Binding-site contacts:
Ligand atom O6 contacts residue ALA157 of chain 2.A at 4.3 Å.
Ligand atom O6 contacts residue ASN123 of chain 2.A at 4.0 Å.
Ligand atom O6 contacts residue VAL137 of chain 2.A at 4.5 Å.
Ligand atom N2 contacts residue ASN123 of chain 2.A at 3.1 Å (h-bond).
Ligand atom O6 contacts residue GLN268 of chain 2.A at 2.7 Å (h-bond).
Ligand atom C5 contacts residue GLN268 of chain 2.A at 4.0 Å.
Ligand atom C4 contacts residue ASN123 of chain 2.A at 4.1 Å.
Ligand atom C1 contacts residue ASN123 of chain 2.A at 1.5 Å.
Ligand atom C3 contacts residue ASN123 of chain 2.A at 3.8 Å.
Ligand atom C6 contacts residue GLN268 of chain 2.A at 3.1 Å.
Ligand atom O5 contacts residue ASN123 of chain 2.A at 2.3 Å (h-bond).
Ligand atom C7 contacts residue ASN123 of chain 2.A at 4.1 Å.
Ligand atom C2 contacts residue ASN123 of chain 2.A at 2.8 Å.
Ligand atom C6 contacts residue ALA127 of chain 2.A at 4.3 Å (hydrophobic).
Ligand atom O5 contacts residue GLN268 of chain 2.A at 3.8 Å.
Ligand atom C6 contacts residue VAL137 of chain 2.A at 4.2 Å (hydrophobic).
Ligand atom O7 contacts residue LYS269 of chain 2.A at 4.2 Å.
Ligand atom O7 contacts residue ASN123 of chain 2.A at 4.3 Å.
Ligand atom C5 contacts residue ASN123 of chain 2.A at 3.1 Å.
Ligand atom C6 contacts residue ASN123 of chain 2.A at 4.2 Å.

Sequence of chain 2.A:
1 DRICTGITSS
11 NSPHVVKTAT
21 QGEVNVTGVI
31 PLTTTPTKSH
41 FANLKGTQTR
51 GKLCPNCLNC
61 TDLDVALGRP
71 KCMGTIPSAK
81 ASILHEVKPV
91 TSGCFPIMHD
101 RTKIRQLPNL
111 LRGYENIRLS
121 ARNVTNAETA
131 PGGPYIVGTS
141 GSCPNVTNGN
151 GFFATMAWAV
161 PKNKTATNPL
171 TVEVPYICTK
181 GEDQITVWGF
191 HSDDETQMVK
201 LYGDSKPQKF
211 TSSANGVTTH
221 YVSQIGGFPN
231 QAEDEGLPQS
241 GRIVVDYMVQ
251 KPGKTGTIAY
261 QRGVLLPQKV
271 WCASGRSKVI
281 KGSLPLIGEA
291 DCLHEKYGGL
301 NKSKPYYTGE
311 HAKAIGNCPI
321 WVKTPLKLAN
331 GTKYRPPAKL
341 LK

This protein binds this small molecule.
Small molecule (SMILES): CC(=O)N[C@@H]1[C@@H](O)[C@H](O)[C@@H](CO)O[C@H]1O